A small-molecule ligand and the protein it binds are described below.
Small molecule (SMILES): Nc1ccn([C@H]2C[C@H](O[P](=O)(O)OC[C@H]3O[C@@H](n4cnc5c(N)ncnc54)C[C@@H]3O[P](=O)(O)OC[C@H]3O[C@@H](n4cnc5c(N)ncnc54)C[C@@H]3O[P](=O)(O)OC[C@H]3O[C@@H](n4ccc(N)nc4=O)C[C@@H]3O[P](=O)(O)OC[C@H]3O[C@@H](n4ccc(N)nc4=O)C[C@@H]3O[P](=O)(O)OC[C@H]3O[C@@H](n4cnc5c(N)ncnc54)C[C@@H]3O[P](=O)(O)OC[C@H]3O[C@@H](n4ccc(N)nc4=O)C[C@@H]3O)[C@@H](COP(=O)=O)O2)c(=O)n1

Binding-site contacts:
Ligand atom OP2 contacts residue ARG186 of chain 4.O at 3.0 Å (salt-bridge).
Ligand atom OP1 contacts residue ASP113 of chain 4.M at 2.9 Å (salt-bridge).
Ligand atom OP2 contacts residue ASN195 of chain 3.I at 2.9 Å (h-bond).
Ligand atom O4' contacts residue ARG80 of chain 4.M at 3.2 Å (salt-bridge).
Ligand atom OP2 contacts residue LYS120 of chain 4.M at 2.9 Å (salt-bridge).
Ligand atom OP2 contacts residue TYR188 of chain 4.O at 2.7 Å (h-bond).
Ligand atom C2' contacts residue ASN195 of chain 3.I at 3.6 Å.
Ligand atom N6 contacts residue PHE141 of chain 4.O at 3.4 Å.
Ligand atom OP1 contacts residue ARG82 of chain 4.M at 3.1 Å (salt-bridge).
Ligand atom C6 contacts residue PHE141 of chain 4.O at 3.4 Å (hydrophobic).
Ligand atom O3' contacts residue TYR188 of chain 4.O at 3.0 Å (h-bond).
Ligand atom OP1 contacts residue VAL117 of chain 4.M at 3.4 Å.
Ligand atom OP2 contacts residue TYR54 of chain 4.O at 2.9 Å (h-bond).
Ligand atom OP1 contacts residue LYS120 of chain 4.M at 3.0 Å (salt-bridge).
Ligand atom O3' contacts residue ARG82 of chain 4.M at 3.5 Å (salt-bridge).
Ligand atom OP1 contacts residue ARG112 of chain 4.M at 2.8 Å (salt-bridge).
Ligand atom N4 contacts residue LYS51 of chain 4.O at 3.5 Å.
Ligand atom N7 contacts residue PHE141 of chain 4.O at 3.5 Å.
Ligand atom O4' contacts residue GLN116 of chain 4.M at 3.6 Å.
Ligand atom C5 contacts residue PHE141 of chain 4.O at 3.4 Å (hydrophobic).
Ligand atom OP1 contacts residue GLU163 of chain 3.I at 3.5 Å (salt-bridge).
Ligand atom C5' contacts residue ARG112 of chain 4.M at 3.6 Å.
Ligand atom OP1 contacts residue ARG119 of chain 4.M at 3.6 Å.
Ligand atom OP1 contacts residue ARG47 of chain 3.I at 3.3 Å (salt-bridge).
Ligand atom P contacts residue TYR188 of chain 4.O at 3.4 Å.
Ligand atom C3' contacts residue TYR188 of chain 4.O at 3.2 Å (hydrophobic).
Ligand atom C5' contacts residue ARG80 of chain 4.M at 3.4 Å.
Ligand atom N1 contacts residue PHE141 of chain 4.O at 3.5 Å.
Ligand atom C2' contacts residue CYS11 of chain 4.O at 3.5 Å (hydrophobic).
Ligand atom O5' contacts residue ARG112 of chain 4.M at 3.3 Å.
Ligand atom O3' contacts residue ARG47 of chain 3.I at 3.4 Å (salt-bridge).
Ligand atom C4' contacts residue ARG80 of chain 4.M at 3.5 Å.
Ligand atom O3' contacts residue ASN195 of chain 3.I at 3.4 Å (h-bond).
Ligand atom OP2 contacts residue ASN195 of chain 3.I at 3.4 Å (h-bond).
Ligand atom C5' contacts residue ARG82 of chain 4.M at 3.5 Å.
Ligand atom C4 contacts residue PHE141 of chain 4.O at 3.5 Å (hydrophobic).
Ligand atom O2 contacts residue TYR188 of chain 4.O at 3.2 Å.
Ligand atom C6 contacts residue CYS11 of chain 4.O at 3.6 Å (hydrophobic).
Ligand atom C5' contacts residue ARG47 of chain 3.I at 3.6 Å.
Ligand atom C2' contacts residue TYR188 of chain 4.O at 3.0 Å (hydrophobic).

Sequence of chain 3.I:
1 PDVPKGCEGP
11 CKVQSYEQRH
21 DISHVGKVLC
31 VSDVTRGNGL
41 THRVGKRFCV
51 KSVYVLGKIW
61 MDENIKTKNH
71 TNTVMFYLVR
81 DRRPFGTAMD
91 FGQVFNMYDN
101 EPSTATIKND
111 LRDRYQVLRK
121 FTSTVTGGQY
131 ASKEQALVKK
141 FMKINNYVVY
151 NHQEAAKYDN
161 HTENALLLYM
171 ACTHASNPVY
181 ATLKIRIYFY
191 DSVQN

Sequence of chain 4.M:
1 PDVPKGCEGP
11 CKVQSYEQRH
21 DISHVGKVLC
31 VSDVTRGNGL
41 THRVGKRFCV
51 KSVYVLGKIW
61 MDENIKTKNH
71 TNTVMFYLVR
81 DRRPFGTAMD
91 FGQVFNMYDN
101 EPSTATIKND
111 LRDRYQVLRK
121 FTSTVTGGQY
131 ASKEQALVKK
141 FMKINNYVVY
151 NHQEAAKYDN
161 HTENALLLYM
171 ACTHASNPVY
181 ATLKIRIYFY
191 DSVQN

Sequence of chain 4.O:
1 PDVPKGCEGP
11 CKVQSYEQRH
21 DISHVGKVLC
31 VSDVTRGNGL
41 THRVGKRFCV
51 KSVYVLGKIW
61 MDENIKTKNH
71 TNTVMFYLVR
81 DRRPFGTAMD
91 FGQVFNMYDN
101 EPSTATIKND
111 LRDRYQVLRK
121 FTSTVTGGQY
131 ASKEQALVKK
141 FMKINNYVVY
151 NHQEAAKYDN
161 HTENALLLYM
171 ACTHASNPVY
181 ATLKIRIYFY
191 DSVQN